Binding-site contacts:
Ligand atom O36 contacts residue LEU99 of chain 1.A at 2.7 Å (h-bond).
Ligand atom C3 contacts residue ARG51 of chain 1.A at 3.1 Å.
Ligand atom C34 contacts residue ASN146 of chain 1.A at 3.3 Å.
Ligand atom C11 contacts residue ILE28 of chain 1.A at 3.8 Å (hydrophobic).
Ligand atom N19 contacts residue GLU97 of chain 1.A at 2.8 Å (salt-bridge).
Ligand atom N19 contacts residue ALA49 of chain 1.A at 3.5 Å.
Ligand atom N19 contacts residue LEU148 of chain 1.A at 3.9 Å.
Ligand atom C28 contacts residue ILE28 of chain 1.A at 3.7 Å (hydrophobic).
Ligand atom C16 contacts residue LEU148 of chain 1.A at 3.7 Å (hydrophobic).
Ligand atom C20 contacts residue VAL80 of chain 1.A at 3.9 Å (hydrophobic).
Ligand atom O30 contacts residue TYR98 of chain 1.A at 3.3 Å.
Ligand atom C18 contacts residue ALA49 of chain 1.A at 3.6 Å (hydrophobic).
Ligand atom C5 contacts residue VAL36 of chain 1.A at 3.8 Å (hydrophobic).
Ligand atom C14 contacts residue TYR98 of chain 1.A at 3.6 Å (hydrophobic).
Ligand atom N6 contacts residue VAL36 of chain 1.A at 3.8 Å.
Ligand atom C13 contacts residue TYR98 of chain 1.A at 3.6 Å (hydrophobic).
Ligand atom C14 contacts residue ILE28 of chain 1.A at 3.9 Å (hydrophobic).
Ligand atom C15 contacts residue ILE28 of chain 1.A at 3.6 Å (hydrophobic).
Ligand atom C1 contacts residue MET96 of chain 1.A at 3.7 Å (hydrophobic).
Ligand atom O36 contacts residue GLY102 of chain 1.A at 3.6 Å.
Ligand atom O30 contacts residue LEU148 of chain 1.A at 3.8 Å.
Ligand atom O30 contacts residue LEU99 of chain 1.A at 2.9 Å (h-bond).
Ligand atom C35 contacts residue GLN30 of chain 1.A at 3.9 Å.
Ligand atom C2 contacts residue ARG51 of chain 1.A at 3.1 Å.
Ligand atom C18 contacts residue LEU148 of chain 1.A at 3.5 Å (hydrophobic).
Ligand atom C14 contacts residue LEU99 of chain 1.A at 3.4 Å (hydrophobic).
Ligand atom C32 contacts residue ASP145 of chain 1.A at 3.0 Å.
Ligand atom C35 contacts residue VAL36 of chain 1.A at 3.9 Å (hydrophobic).
Ligand atom C10 contacts residue ILE28 of chain 1.A at 3.8 Å (hydrophobic).
Ligand atom O36 contacts residue TYR98 of chain 1.A at 3.2 Å.
Ligand atom C21 contacts residue LEU148 of chain 1.A at 3.7 Å (hydrophobic).
Ligand atom N19 contacts residue VAL80 of chain 1.A at 3.5 Å.
Ligand atom O29 contacts residue GLY29 of chain 1.A at 3.7 Å.
Ligand atom C18 contacts residue GLU97 of chain 1.A at 3.6 Å.
Ligand atom O36 contacts residue ALA100 of chain 1.A at 3.9 Å.
Ligand atom C17 contacts residue LEU148 of chain 1.A at 3.3 Å (hydrophobic).
Ligand atom C34 contacts residue ASP145 of chain 1.A at 3.5 Å.
Ligand atom C13 contacts residue LEU99 of chain 1.A at 3.4 Å (hydrophobic).
Ligand atom O30 contacts residue GLU97 of chain 1.A at 3.6 Å (salt-bridge).
Ligand atom C1 contacts residue THR158 of chain 1.A at 3.6 Å.

Sequence of chain 1.A:
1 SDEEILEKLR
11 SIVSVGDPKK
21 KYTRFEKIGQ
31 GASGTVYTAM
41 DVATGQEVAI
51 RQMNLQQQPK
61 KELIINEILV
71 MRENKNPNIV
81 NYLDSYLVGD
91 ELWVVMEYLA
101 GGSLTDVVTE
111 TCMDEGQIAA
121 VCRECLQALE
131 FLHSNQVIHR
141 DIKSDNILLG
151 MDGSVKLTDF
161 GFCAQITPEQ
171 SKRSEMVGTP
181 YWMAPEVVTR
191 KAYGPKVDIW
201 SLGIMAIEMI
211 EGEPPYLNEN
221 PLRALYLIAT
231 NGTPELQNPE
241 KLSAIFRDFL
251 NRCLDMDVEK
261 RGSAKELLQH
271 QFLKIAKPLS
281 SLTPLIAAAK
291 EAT

The protein below binds the small molecule below.
Small molecule (SMILES): CN[C@@H]1C[C@H]2O[C@@](C)([C@@H]1OC)n1c3ccccc3c3c4c(c5c6cc(O)ccc6n2c5c31)C(=O)N=C4